Sequence of chain 1.A:
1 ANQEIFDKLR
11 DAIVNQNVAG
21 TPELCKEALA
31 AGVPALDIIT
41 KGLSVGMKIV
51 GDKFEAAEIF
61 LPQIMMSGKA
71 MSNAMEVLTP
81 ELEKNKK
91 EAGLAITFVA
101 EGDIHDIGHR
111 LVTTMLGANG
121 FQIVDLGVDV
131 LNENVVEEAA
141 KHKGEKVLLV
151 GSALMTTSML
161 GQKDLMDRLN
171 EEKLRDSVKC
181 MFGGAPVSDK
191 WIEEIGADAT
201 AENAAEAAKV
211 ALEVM

Binding-site contacts:
Ligand atom N22 contacts residue HIS105 of chain 1.A at 3.2 Å (h-bond).
Ligand atom C11 contacts residue HIS105 of chain 1.A at 3.6 Å.
Ligand atom N3B contacts residue SER152 of chain 1.A at 2.6 Å (h-bond).
Ligand atom O44 contacts residue GLY102 of chain 1.A at 3.5 Å (h-bond).
Ligand atom N21 contacts residue HIS105 of chain 1.A at 3.2 Å (h-bond).
Ligand atom C30 contacts residue LEU154 of chain 1.A at 3.5 Å (hydrophobic).
Ligand atom C14 contacts residue HIS105 of chain 1.A at 3.5 Å.
Ligand atom N24 contacts residue HIS105 of chain 1.A at 3.0 Å (h-bond).
Ligand atom O4 contacts residue LEU154 of chain 1.A at 3.0 Å.
Ligand atom C43 contacts residue ILE104 of chain 1.A at 3.5 Å (hydrophobic).
Ligand atom N52 contacts residue ASP106 of chain 1.A at 2.8 Å (salt-bridge).
Ligand atom CO contacts residue HIS105 of chain 1.A at 2.4 Å.
Ligand atom O8R contacts residue ASN203 of chain 1.A at 3.2 Å.
Ligand atom N45 contacts residue GLY102 of chain 1.A at 3.2 Å (h-bond).
Ligand atom N33 contacts residue THR156 of chain 1.A at 2.6 Å (h-bond).
Ligand atom O44 contacts residue ASP103 of chain 1.A at 3.4 Å.
Ligand atom O8R contacts residue ALA204 of chain 1.A at 3.5 Å (h-bond).
Ligand atom O5M contacts residue VAL150 of chain 1.A at 3.0 Å.
Ligand atom C20 contacts residue LEU154 of chain 1.A at 3.3 Å (hydrophobic).
Ligand atom O34 contacts residue THR156 of chain 1.A at 3.5 Å (h-bond).
Ligand atom O5M contacts residue MET181 of chain 1.A at 3.0 Å (h-bond).
Ligand atom C20 contacts residue HIS105 of chain 1.A at 3.4 Å.
Ligand atom C50 contacts residue ASP106 of chain 1.A at 3.5 Å.
Ligand atom O44 contacts residue HIS105 of chain 1.A at 3.4 Å (h-bond).
Ligand atom N29 contacts residue PHE54 of chain 1.A at 3.6 Å.
Ligand atom C27 contacts residue PHE54 of chain 1.A at 3.6 Å (hydrophobic).
Ligand atom C4B contacts residue GLY151 of chain 1.A at 3.4 Å.
Ligand atom O51 contacts residue HIS105 of chain 1.A at 3.5 Å.
Ligand atom N33 contacts residue MET155 of chain 1.A at 2.9 Å.
Ligand atom C9B contacts residue SER152 of chain 1.A at 3.5 Å.
Ligand atom O5 contacts residue GLY184 of chain 1.A at 3.2 Å (h-bond).
Ligand atom O6R contacts residue ASN203 of chain 1.A at 3.4 Å.
Ligand atom C5B contacts residue GLY183 of chain 1.A at 3.6 Å.
Ligand atom O7R contacts residue GLY184 of chain 1.A at 2.5 Å (h-bond).
Ligand atom O51 contacts residue ASP106 of chain 1.A at 3.0 Å (salt-bridge).
Ligand atom C56 contacts residue LEU154 of chain 1.A at 3.6 Å (hydrophobic).
Ligand atom O44 contacts residue MET155 of chain 1.A at 3.2 Å.
Ligand atom O44 contacts residue ILE104 of chain 1.A at 2.8 Å (h-bond).
Ligand atom O51 contacts residue ILE107 of chain 1.A at 3.3 Å.
Ligand atom N23 contacts residue HIS105 of chain 1.A at 2.9 Å (h-bond).

The protein below binds the small molecule below.
Small molecule (SMILES): CC1=C2N3[C@H]([C@H](CC(N)=O)[C@@]2(C)CCC(=O)NC[C@@H](C)O[P](=O)([O-])O[C@H]2[C@@H](O)[C@@H](n4cnc5cc(O)ccc54)O[C@@H]2CO)[C@]2(C)[N+]4=C(C(C)=C5[N+]6=C(C=C7[N+](=C1[C@@H](CCC(N)=O)C7(C)C)[Co]364)[C@@H](CCC(N)=O)[C@]5(C)CC(N)=O)[C@@H](CCC(N)=O)[C@]2(C)CC(N)=O